Binding-site contacts:
Ligand atom C26 contacts residue PHE104 of chain 2.A at 3.7 Å (hydrophobic).
Ligand atom C02 contacts residue SER103 of chain 2.A at 3.8 Å.
Ligand atom C15 contacts residue SO41 of chain 2.J at 3.3 Å.
Ligand atom C06 contacts residue TRP56 of chain 2.A at 3.7 Å (hydrophobic).
Ligand atom C04 contacts residue TRP56 of chain 2.A at 3.4 Å (hydrophobic).
Ligand atom C22 contacts residue ASP46 of chain 2.A at 3.5 Å.
Ligand atom C04 contacts residue PHE104 of chain 2.A at 3.5 Å (hydrophobic).
Ligand atom C10 contacts residue PHE104 of chain 2.A at 3.8 Å (hydrophobic).
Ligand atom O01 contacts residue PHE422 of chain 2.A at 3.5 Å (h-bond).
Ligand atom C09 contacts residue TRP56 of chain 2.A at 3.8 Å (hydrophobic).
Ligand atom O01 contacts residue TRP56 of chain 2.A at 3.3 Å.
Ligand atom C16 contacts residue ASP46 of chain 2.A at 3.7 Å.
Ligand atom C10 contacts residue SO41 of chain 2.J at 2.9 Å.
Ligand atom C14 contacts residue SO41 of chain 2.J at 3.1 Å.
Ligand atom C03 contacts residue TRP56 of chain 2.A at 3.5 Å (hydrophobic).
Ligand atom C23 contacts residue ILE48 of chain 2.A at 2.9 Å (hydrophobic).
Ligand atom F07 contacts residue LEU83 of chain 2.A at 3.6 Å.
Ligand atom C09 contacts residue MET85 of chain 2.A at 3.9 Å (hydrophobic).
Ligand atom N24 contacts residue ILE48 of chain 2.A at 3.9 Å.
Ligand atom F07 contacts residue TRP33 of chain 2.A at 3.8 Å.
Ligand atom C19 contacts residue ASP46 of chain 2.A at 3.5 Å.
Ligand atom F17 contacts residue GLU421 of chain 2.A at 3.3 Å.
Ligand atom C13 contacts residue SO41 of chain 2.J at 3.8 Å.
Ligand atom N11 contacts residue SO41 of chain 2.J at 3.5 Å (h-bond).
Ligand atom C21 contacts residue ASP46 of chain 2.A at 3.4 Å.
Ligand atom C08 contacts residue TRP56 of chain 2.A at 3.9 Å (hydrophobic).
Ligand atom C08 contacts residue LEU83 of chain 2.A at 3.7 Å (hydrophobic).
Ligand atom C23 contacts residue SER52 of chain 2.A at 3.2 Å.
Ligand atom C05 contacts residue ALA53 of chain 2.A at 3.5 Å (hydrophobic).
Ligand atom C03 contacts residue PHE104 of chain 2.A at 3.8 Å (hydrophobic).
Ligand atom C22 contacts residue ILE48 of chain 2.A at 3.0 Å (hydrophobic).
Ligand atom C25 contacts residue PHE47 of chain 2.A at 3.6 Å (hydrophobic).
Ligand atom C22 contacts residue SER52 of chain 2.A at 3.6 Å.
Ligand atom C18 contacts residue ASP46 of chain 2.A at 3.2 Å.
Ligand atom F07 contacts residue VAL60 of chain 2.A at 3.8 Å.
Ligand atom C09 contacts residue SER103 of chain 2.A at 3.8 Å.
Ligand atom F07 contacts residue ARG57 of chain 2.A at 3.4 Å.
Ligand atom O01 contacts residue SER103 of chain 2.A at 3.6 Å (h-bond).
Ligand atom C02 contacts residue TRP56 of chain 2.A at 3.8 Å (hydrophobic).
Ligand atom C05 contacts residue TRP56 of chain 2.A at 3.5 Å (hydrophobic).

The small molecule below binds the protein below.
Small molecule (SMILES): O=C(C[n+]1ccn2cccc2c1-c1ccc(F)cc1)c1ccc(F)cc1

Sequence of chain 2.A:
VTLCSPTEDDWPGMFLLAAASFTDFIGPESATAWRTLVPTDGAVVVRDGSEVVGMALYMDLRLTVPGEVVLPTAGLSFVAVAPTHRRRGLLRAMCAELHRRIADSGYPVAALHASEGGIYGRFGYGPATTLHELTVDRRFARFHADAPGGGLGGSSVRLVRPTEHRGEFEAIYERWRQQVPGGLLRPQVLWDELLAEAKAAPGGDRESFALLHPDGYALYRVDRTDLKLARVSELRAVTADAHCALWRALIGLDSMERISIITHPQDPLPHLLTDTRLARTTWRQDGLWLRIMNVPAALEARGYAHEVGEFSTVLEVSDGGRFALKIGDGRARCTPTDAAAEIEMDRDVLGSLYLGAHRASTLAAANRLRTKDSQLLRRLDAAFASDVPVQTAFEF